Sequence of chain 1.A:
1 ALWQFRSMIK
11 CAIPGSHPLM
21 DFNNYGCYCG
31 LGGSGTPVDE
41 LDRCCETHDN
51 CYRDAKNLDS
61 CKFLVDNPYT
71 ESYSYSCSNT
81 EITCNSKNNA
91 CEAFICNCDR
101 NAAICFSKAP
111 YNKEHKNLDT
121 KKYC

Binding-site contacts:
Ligand atom C7 contacts residue ASN24 of chain 1.A at 4.2 Å.
Ligand atom C18 contacts residue LEU41 of chain 1.A at 3.9 Å (hydrophobic).
Ligand atom C16 contacts residue TYR111 of chain 1.A at 4.0 Å (hydrophobic).
Ligand atom C12 contacts residue ILE9 of chain 1.A at 3.9 Å (hydrophobic).
Ligand atom C22 contacts residue TYR111 of chain 1.A at 4.3 Å (hydrophobic).
Ligand atom C1 contacts residue PHE5 of chain 1.A at 4.3 Å (hydrophobic).
Ligand atom C6 contacts residue ASN23 of chain 1.A at 3.3 Å.
Ligand atom C12 contacts residue PHE106 of chain 1.A at 4.2 Å (hydrophobic).
Ligand atom C16 contacts residue LEU41 of chain 1.A at 3.9 Å (hydrophobic).
Ligand atom O25 contacts residue SER16 of chain 1.A at 4.2 Å.
Ligand atom C8 contacts residue CYS29 of chain 1.A at 4.2 Å (hydrophobic).
Ligand atom O3 contacts residue ARG6 of chain 1.A at 4.0 Å.
Ligand atom O12 contacts residue ILE9 of chain 1.A at 4.1 Å.
Ligand atom C15 contacts residue TYR25 of chain 1.A at 3.6 Å (hydrophobic).
Ligand atom C11 contacts residue PHE106 of chain 1.A at 3.8 Å (hydrophobic).
Ligand atom C11 contacts residue ILE9 of chain 1.A at 3.5 Å (hydrophobic).
Ligand atom C19 contacts residue GLY30 of chain 1.A at 3.6 Å.
Ligand atom O7 contacts residue ASP21 of chain 1.A at 4.3 Å.
Ligand atom C6 contacts residue CYS29 of chain 1.A at 3.6 Å (hydrophobic).
Ligand atom C19 contacts residue CYS29 of chain 1.A at 4.2 Å (hydrophobic).
Ligand atom C14 contacts residue MET20 of chain 1.A at 4.1 Å (hydrophobic).
Ligand atom O25 contacts residue HIS17 of chain 1.A at 3.9 Å.
Ligand atom C2 contacts residue ARG6 of chain 1.A at 4.0 Å.
Ligand atom O3 contacts residue ASP21 of chain 1.A at 3.4 Å.
Ligand atom O7 contacts residue MET20 of chain 1.A at 3.0 Å (h-bond).
Ligand atom C15 contacts residue MET20 of chain 1.A at 4.1 Å (hydrophobic).
Ligand atom C5 contacts residue GLY30 of chain 1.A at 3.7 Å.
Ligand atom C5 contacts residue ASN23 of chain 1.A at 4.3 Å.
Ligand atom C6 contacts residue ASN24 of chain 1.A at 4.0 Å.
Ligand atom C4 contacts residue ASP21 of chain 1.A at 3.8 Å.
Ligand atom C6 contacts residue GLY30 of chain 1.A at 3.5 Å.
Ligand atom C21 contacts residue PHE106 of chain 1.A at 3.9 Å (hydrophobic).
Ligand atom C18 contacts residue PHE106 of chain 1.A at 3.8 Å (hydrophobic).
Ligand atom C3 contacts residue ASP21 of chain 1.A at 4.3 Å.
Ligand atom C21 contacts residue ILE9 of chain 1.A at 3.9 Å (hydrophobic).
Ligand atom C21 contacts residue ILE13 of chain 1.A at 3.5 Å (hydrophobic).
Ligand atom O26 contacts residue TYR111 of chain 1.A at 3.8 Å.
Ligand atom C4 contacts residue ASN23 of chain 1.A at 4.0 Å.
Ligand atom C7 contacts residue ASN23 of chain 1.A at 3.2 Å.
Ligand atom O7 contacts residue ASN23 of chain 1.A at 2.7 Å (h-bond).

A protein and the small-molecule ligand that binds it are described below.
Small molecule (SMILES): C[C@H](CCC(=O)O)[C@H]1CC[C@H]2[C@@H]3[C@H](O)C[C@@H]4C[C@H](O)CC[C@]4(C)[C@H]3C[C@H](O)[C@]12C